The small molecule below binds the protein below.
Small molecule (SMILES): Brc1cc(Br)c2[nH]nnc2c1

Sequence of chain 1.A:
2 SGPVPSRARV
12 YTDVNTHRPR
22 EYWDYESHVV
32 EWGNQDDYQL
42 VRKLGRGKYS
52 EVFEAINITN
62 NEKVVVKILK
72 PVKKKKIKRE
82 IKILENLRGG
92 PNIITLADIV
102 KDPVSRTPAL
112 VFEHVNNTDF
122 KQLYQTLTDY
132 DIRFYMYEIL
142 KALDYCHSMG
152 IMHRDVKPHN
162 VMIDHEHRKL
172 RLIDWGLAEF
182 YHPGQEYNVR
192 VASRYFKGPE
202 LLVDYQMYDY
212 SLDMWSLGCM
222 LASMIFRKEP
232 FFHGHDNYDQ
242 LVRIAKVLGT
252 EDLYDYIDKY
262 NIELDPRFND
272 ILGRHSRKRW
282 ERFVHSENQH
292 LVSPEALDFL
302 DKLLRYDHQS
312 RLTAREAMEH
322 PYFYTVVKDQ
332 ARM

Binding-site contacts:
Ligand atom BR1 contacts residue ALA110 of chain 1.A at 3.8 Å.
Ligand atom BR2 contacts residue TYR39 of chain 1.A at 3.7 Å.
Ligand atom C4 contacts residue GLN36 of chain 1.A at 1.3 Å.
Ligand atom C1 contacts residue GLN36 of chain 1.A at 0.8 Å.
Ligand atom N8 contacts residue GLN36 of chain 1.A at 2.7 Å (h-bond).
Ligand atom N5 contacts residue ILE69 of chain 1.A at 3.8 Å.
Ligand atom C1 contacts residue VAL67 of chain 1.A at 4.2 Å (hydrophobic).
Ligand atom C2 contacts residue GLN36 of chain 1.A at 1.2 Å.
Ligand atom N8 contacts residue LEU41 of chain 1.A at 3.5 Å.
Ligand atom C1 contacts residue ALA110 of chain 1.A at 3.7 Å (hydrophobic).
Ligand atom BR2 contacts residue GLN36 of chain 1.A at 2.0 Å.
Ligand atom C1 contacts residue ILE69 of chain 1.A at 4.4 Å (hydrophobic).
Ligand atom N9 contacts residue LEU41 of chain 1.A at 4.3 Å.
Ligand atom C6 contacts residue ASP103 of chain 1.A at 4.1 Å.
Ligand atom C6 contacts residue GLN36 of chain 1.A at 1.6 Å.
Ligand atom C7 contacts residue ILE69 of chain 1.A at 4.1 Å (hydrophobic).
Ligand atom C4 contacts residue ASP103 of chain 1.A at 4.1 Å.
Ligand atom C4 contacts residue ILE69 of chain 1.A at 3.9 Å (hydrophobic).
Ligand atom BR1 contacts residue THR108 of chain 1.A at 3.0 Å.
Ligand atom C7 contacts residue LEU41 of chain 1.A at 3.8 Å (hydrophobic).
Ligand atom C4 contacts residue ALA110 of chain 1.A at 4.2 Å (hydrophobic).
Ligand atom C3 contacts residue GLN36 of chain 1.A at 1.1 Å.
Ligand atom C7 contacts residue GLN36 of chain 1.A at 1.3 Å.
Ligand atom BR1 contacts residue ASP103 of chain 1.A at 3.6 Å.
Ligand atom N5 contacts residue ASP103 of chain 1.A at 3.9 Å.
Ligand atom BR2 contacts residue VAL101 of chain 1.A at 3.9 Å.
Ligand atom N5 contacts residue GLN36 of chain 1.A at 2.9 Å (h-bond).
Ligand atom N9 contacts residue ILE69 of chain 1.A at 4.3 Å.
Ligand atom C1 contacts residue VAL101 of chain 1.A at 4.2 Å (hydrophobic).
Ligand atom BR1 contacts residue GLN36 of chain 1.A at 2.1 Å.
Ligand atom N9 contacts residue ASP103 of chain 1.A at 4.1 Å.
Ligand atom N8 contacts residue ASP103 of chain 1.A at 4.5 Å.
Ligand atom N9 contacts residue GLN36 of chain 1.A at 3.4 Å (h-bond).
Ligand atom C2 contacts residue LEU41 of chain 1.A at 4.5 Å (hydrophobic).
Ligand atom C6 contacts residue ILE69 of chain 1.A at 3.7 Å (hydrophobic).
Ligand atom C2 contacts residue VAL67 of chain 1.A at 4.0 Å (hydrophobic).
Ligand atom BR1 contacts residue ILE69 of chain 1.A at 3.8 Å.
Ligand atom BR2 contacts residue VAL67 of chain 1.A at 3.7 Å.
Ligand atom BR1 contacts residue PRO109 of chain 1.A at 4.4 Å.
Ligand atom C3 contacts residue LEU41 of chain 1.A at 3.9 Å (hydrophobic).